The protein below binds the small molecule below.
Small molecule (SMILES): Nc1nnc(SCC(=O)Nc2ccc(S(N)(=O)=O)cc2)s1

Sequence of chain 1.A:
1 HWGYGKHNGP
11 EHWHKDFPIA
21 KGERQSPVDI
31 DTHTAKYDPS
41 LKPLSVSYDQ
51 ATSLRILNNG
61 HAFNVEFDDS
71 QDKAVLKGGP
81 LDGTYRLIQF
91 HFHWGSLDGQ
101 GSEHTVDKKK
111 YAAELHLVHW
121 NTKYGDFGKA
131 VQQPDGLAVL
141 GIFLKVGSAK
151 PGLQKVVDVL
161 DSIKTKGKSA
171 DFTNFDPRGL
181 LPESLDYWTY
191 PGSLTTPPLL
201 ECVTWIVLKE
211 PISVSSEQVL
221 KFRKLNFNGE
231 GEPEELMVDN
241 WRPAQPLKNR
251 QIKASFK

Binding-site contacts:
Ligand atom C4 contacts residue ASN8 of chain 1.A at 3.9 Å.
Ligand atom N4 contacts residue TRP13 of chain 1.A at 3.8 Å.
Ligand atom N contacts residue HIS1 of chain 1.A at 4.3 Å.
Ligand atom C1 contacts residue ASP16 of chain 1.A at 3.4 Å.
Ligand atom C3 contacts residue HIS7 of chain 1.A at 4.0 Å.
Ligand atom S2 contacts residue HIS12 of chain 1.A at 4.0 Å.
Ligand atom O2 contacts residue GLY9 of chain 1.A at 4.5 Å.
Ligand atom N2 contacts residue HIS1 of chain 1.A at 4.0 Å.
Ligand atom O2 contacts residue HIS12 of chain 1.A at 3.7 Å.
Ligand atom S2 contacts residue TRP2 of chain 1.A at 4.1 Å.
Ligand atom C1 contacts residue TRP2 of chain 1.A at 4.2 Å (hydrophobic).
Ligand atom O2 contacts residue TRP2 of chain 1.A at 3.7 Å.
Ligand atom O2 contacts residue TRP13 of chain 1.A at 3.4 Å.
Ligand atom C2 contacts residue HIS1 of chain 1.A at 4.2 Å.
Ligand atom C3 contacts residue HIS1 of chain 1.A at 4.4 Å.
Ligand atom C2 contacts residue ASP16 of chain 1.A at 3.5 Å.
Ligand atom O1 contacts residue TRP2 of chain 1.A at 3.4 Å.
Ligand atom O1 contacts residue ASP16 of chain 1.A at 3.3 Å (salt-bridge).
Ligand atom C3 contacts residue HIS12 of chain 1.A at 4.3 Å.
Ligand atom S2 contacts residue ASP16 of chain 1.A at 3.3 Å (salt-bridge).
Ligand atom N1 contacts residue HIS1 of chain 1.A at 3.2 Å (h-bond).
Ligand atom C6 contacts residue HIS1 of chain 1.A at 4.0 Å.
Ligand atom N4 contacts residue ASP16 of chain 1.A at 2.7 Å (salt-bridge).
Ligand atom C3 contacts residue ASN8 of chain 1.A at 3.9 Å.
Ligand atom C5 contacts residue HIS1 of chain 1.A at 4.0 Å.
Ligand atom C contacts residue ASP16 of chain 1.A at 4.4 Å.
Ligand atom O1 contacts residue PHE17 of chain 1.A at 3.8 Å.
Ligand atom S2 contacts residue TRP13 of chain 1.A at 4.3 Å.
Ligand atom C8 contacts residue HIS1 of chain 1.A at 4.3 Å.
Ligand atom N4 contacts residue HIS12 of chain 1.A at 2.8 Å (h-bond).
Ligand atom C4 contacts residue HIS7 of chain 1.A at 3.6 Å.
Ligand atom N4 contacts residue LYS15 of chain 1.A at 4.0 Å.
Ligand atom C2 contacts residue TRP2 of chain 1.A at 4.2 Å (hydrophobic).
Ligand atom C1 contacts residue HIS1 of chain 1.A at 3.9 Å.
Ligand atom C4 contacts residue HIS1 of chain 1.A at 4.4 Å.
Ligand atom O2 contacts residue ASN8 of chain 1.A at 3.5 Å (h-bond).
Ligand atom O contacts residue HIS1 of chain 1.A at 3.4 Å (h-bond).
Ligand atom C contacts residue HIS1 of chain 1.A at 3.5 Å.